A protein and the small-molecule ligand that binds it are described below.
Small molecule (SMILES): CC(=O)O[C@H]1C(=O)[C@@]2(C)[C@H]([C@H](OC(=O)c3ccccc3)[C@]3(O)C[C@H](OC(=O)[C@H](O)[C@@H](NC(=O)c4ccccc4)c4ccccc4)C(C)=C1C3(C)C)[C@]1(OC(C)=O)CO[C@@H]1C[C@@H]2O

Sequence of chain 4.B:
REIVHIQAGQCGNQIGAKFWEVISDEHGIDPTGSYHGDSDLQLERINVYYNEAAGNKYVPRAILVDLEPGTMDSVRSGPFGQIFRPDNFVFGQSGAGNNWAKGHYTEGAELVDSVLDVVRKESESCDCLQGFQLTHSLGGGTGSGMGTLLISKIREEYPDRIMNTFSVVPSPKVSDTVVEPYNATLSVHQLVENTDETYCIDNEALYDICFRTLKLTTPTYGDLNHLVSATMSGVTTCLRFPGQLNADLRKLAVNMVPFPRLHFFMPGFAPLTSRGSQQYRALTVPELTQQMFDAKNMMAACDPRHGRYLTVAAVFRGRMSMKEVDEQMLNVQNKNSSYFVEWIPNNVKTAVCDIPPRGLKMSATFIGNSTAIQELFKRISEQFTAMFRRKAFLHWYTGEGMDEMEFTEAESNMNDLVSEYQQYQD

Binding-site contacts:
Ligand atom C06 contacts residue HIS227 of chain 4.B at 3.6 Å.
Ligand atom C39 contacts residue ALA231 of chain 4.B at 3.3 Å (hydrophobic).
Ligand atom O13 contacts residue ARG359 of chain 4.B at 3.2 Å (salt-bridge).
Ligand atom C42 contacts residue VAL23 of chain 4.B at 3.5 Å (hydrophobic).
Ligand atom C28 contacts residue PRO358 of chain 4.B at 3.6 Å (hydrophobic).
Ligand atom C41 contacts residue GLU27 of chain 4.B at 3.1 Å.
Ligand atom C33 contacts residue VAL23 of chain 4.B at 3.6 Å (hydrophobic).
Ligand atom C37 contacts residue PRO358 of chain 4.B at 3.7 Å (hydrophobic).
Ligand atom C40 contacts residue ALA231 of chain 4.B at 3.4 Å (hydrophobic).
Ligand atom C39 contacts residue PHE270 of chain 4.B at 3.4 Å (hydrophobic).
Ligand atom O06 contacts residue LEU273 of chain 4.B at 3.5 Å.
Ligand atom O08 contacts residue ARG276 of chain 4.B at 3.7 Å.
Ligand atom O14 contacts residue HIS227 of chain 4.B at 2.9 Å.
Ligand atom C07 contacts residue LEU228 of chain 4.B at 3.6 Å (hydrophobic).
Ligand atom C08 contacts residue HIS227 of chain 4.B at 3.4 Å.
Ligand atom C32 contacts residue VAL23 of chain 4.B at 3.5 Å (hydrophobic).
Ligand atom O06 contacts residue THR274 of chain 4.B at 2.7 Å (h-bond).
Ligand atom C39 contacts residue PRO358 of chain 4.B at 3.8 Å (hydrophobic).
Ligand atom C39 contacts residue SER234 of chain 4.B at 3.8 Å.
Ligand atom C38 contacts residue PRO358 of chain 4.B at 3.5 Å (hydrophobic).
Ligand atom C40 contacts residue GLU27 of chain 4.B at 3.4 Å.
Ligand atom C15 contacts residue THR274 of chain 4.B at 3.7 Å.
Ligand atom C16 contacts residue THR274 of chain 4.B at 3.4 Å.
Ligand atom O13 contacts residue PRO358 of chain 4.B at 3.2 Å.
Ligand atom C36 contacts residue HIS227 of chain 4.B at 3.2 Å.
Ligand atom O13 contacts residue GLY360 of chain 4.B at 3.6 Å.
Ligand atom C38 contacts residue PHE270 of chain 4.B at 3.6 Å (hydrophobic).
Ligand atom C14 contacts residue THR274 of chain 4.B at 3.3 Å.
Ligand atom C40 contacts residue SER234 of chain 4.B at 3.0 Å.
Ligand atom O12 contacts residue GLY360 of chain 4.B at 3.5 Å (h-bond).
Ligand atom C08 contacts residue LEU228 of chain 4.B at 3.8 Å (hydrophobic).
Ligand atom C41 contacts residue SER234 of chain 4.B at 3.5 Å.
Ligand atom C15 contacts residue PRO272 of chain 4.B at 3.1 Å (hydrophobic).
Ligand atom O06 contacts residue PRO272 of chain 4.B at 3.4 Å (h-bond).
Ligand atom C19 contacts residue ARG276 of chain 4.B at 3.7 Å.
Ligand atom C41 contacts residue VAL23 of chain 4.B at 3.7 Å (hydrophobic).
Ligand atom C07 contacts residue HIS227 of chain 4.B at 3.2 Å.
Ligand atom C09 contacts residue HIS227 of chain 4.B at 3.8 Å.
Ligand atom C19 contacts residue THR274 of chain 4.B at 3.0 Å.
Ligand atom C33 contacts residue ASP26 of chain 4.B at 3.7 Å.